Sequence of chain 1.G:
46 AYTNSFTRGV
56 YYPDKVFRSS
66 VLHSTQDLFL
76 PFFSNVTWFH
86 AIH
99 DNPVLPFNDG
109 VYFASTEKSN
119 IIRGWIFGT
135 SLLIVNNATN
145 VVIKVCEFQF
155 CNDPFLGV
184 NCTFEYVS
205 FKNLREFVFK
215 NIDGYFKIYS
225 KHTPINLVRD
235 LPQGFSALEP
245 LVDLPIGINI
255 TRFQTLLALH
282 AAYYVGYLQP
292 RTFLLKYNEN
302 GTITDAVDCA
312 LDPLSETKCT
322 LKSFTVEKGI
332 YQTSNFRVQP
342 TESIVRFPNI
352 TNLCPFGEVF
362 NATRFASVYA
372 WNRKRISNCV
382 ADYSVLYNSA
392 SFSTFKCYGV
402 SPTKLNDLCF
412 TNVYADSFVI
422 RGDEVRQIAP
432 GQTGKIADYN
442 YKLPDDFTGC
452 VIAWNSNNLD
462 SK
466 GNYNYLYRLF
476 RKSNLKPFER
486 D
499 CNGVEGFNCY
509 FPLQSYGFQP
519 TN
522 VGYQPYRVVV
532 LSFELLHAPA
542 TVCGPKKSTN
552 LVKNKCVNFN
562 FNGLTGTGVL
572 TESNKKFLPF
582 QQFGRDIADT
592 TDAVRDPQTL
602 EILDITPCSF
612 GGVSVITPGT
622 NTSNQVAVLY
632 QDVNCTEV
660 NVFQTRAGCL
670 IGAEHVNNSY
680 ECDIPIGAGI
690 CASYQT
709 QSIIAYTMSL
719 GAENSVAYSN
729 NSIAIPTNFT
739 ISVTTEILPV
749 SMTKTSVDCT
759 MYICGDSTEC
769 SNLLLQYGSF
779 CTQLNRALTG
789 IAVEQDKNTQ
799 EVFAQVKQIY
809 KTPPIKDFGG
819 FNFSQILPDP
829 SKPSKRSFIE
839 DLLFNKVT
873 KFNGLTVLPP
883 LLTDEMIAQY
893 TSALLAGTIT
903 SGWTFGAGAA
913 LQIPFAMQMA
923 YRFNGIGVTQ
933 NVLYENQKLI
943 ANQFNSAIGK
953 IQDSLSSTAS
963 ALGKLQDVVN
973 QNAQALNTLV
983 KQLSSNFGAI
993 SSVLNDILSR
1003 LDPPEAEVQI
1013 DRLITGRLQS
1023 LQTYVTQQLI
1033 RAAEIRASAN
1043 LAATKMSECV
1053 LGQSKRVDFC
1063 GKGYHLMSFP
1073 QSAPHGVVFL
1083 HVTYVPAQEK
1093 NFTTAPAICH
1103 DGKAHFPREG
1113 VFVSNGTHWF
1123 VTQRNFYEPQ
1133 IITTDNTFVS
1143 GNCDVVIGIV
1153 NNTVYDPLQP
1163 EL

This protein binds this small molecule.
Small molecule (SMILES): CC(=O)N[C@H]1[C@H](O[C@H]2[C@H](O)[C@@H](NC(C)=O)CO[C@@H]2CO)O[C@H](CO)[C@@H](O)[C@@H]1O

Binding-site contacts:
Ligand atom C1 contacts residue LEU941 of chain 1.G at 4.4 Å (hydrophobic).
Ligand atom C2 contacts residue ASN736 of chain 1.G at 2.5 Å.
Ligand atom C3 contacts residue ASN736 of chain 1.G at 3.9 Å.
Ligand atom O7 contacts residue GLN1090 of chain 1.G at 3.8 Å.
Ligand atom O5 contacts residue GLN1090 of chain 1.G at 4.5 Å.
Ligand atom C7 contacts residue ASN736 of chain 1.G at 3.2 Å.
Ligand atom C3 contacts residue LEU941 of chain 1.G at 4.3 Å (hydrophobic).
Ligand atom C8 contacts residue ASN736 of chain 1.G at 4.3 Å.
Ligand atom N2 contacts residue ASN736 of chain 1.G at 2.9 Å (h-bond).
Ligand atom C4 contacts residue ASN736 of chain 1.G at 4.3 Å.
Ligand atom O7 contacts residue ASN944 of chain 1.G at 4.5 Å.
Ligand atom C5 contacts residue ASN736 of chain 1.G at 3.8 Å.
Ligand atom C5 contacts residue LEU941 of chain 1.G at 4.2 Å (hydrophobic).
Ligand atom C8 contacts residue ASN944 of chain 1.G at 4.2 Å.
Ligand atom N2 contacts residue LEU941 of chain 1.G at 4.4 Å.
Ligand atom O6 contacts residue GLN945 of chain 1.G at 3.7 Å.
Ligand atom O7 contacts residue ASN736 of chain 1.G at 3.2 Å (h-bond).
Ligand atom C5 contacts residue GLN945 of chain 1.G at 4.4 Å.
Ligand atom O4 contacts residue LEU941 of chain 1.G at 3.9 Å.
Ligand atom C4 contacts residue LEU941 of chain 1.G at 4.5 Å (hydrophobic).
Ligand atom O5 contacts residue ASN736 of chain 1.G at 2.4 Å (h-bond).
Ligand atom C8 contacts residue LEU941 of chain 1.G at 3.7 Å (hydrophobic).
Ligand atom O6 contacts residue THR738 of chain 1.G at 4.0 Å.
Ligand atom C7 contacts residue LEU941 of chain 1.G at 3.6 Å (hydrophobic).
Ligand atom C6 contacts residue GLN945 of chain 1.G at 4.5 Å.
Ligand atom O7 contacts residue LEU941 of chain 1.G at 3.4 Å.
Ligand atom C8 contacts residue GLN945 of chain 1.G at 4.3 Å.
Ligand atom C1 contacts residue ASN736 of chain 1.G at 1.5 Å.